Binding-site contacts:
Ligand atom CAG contacts residue LEU250 of chain 1.E at 4.3 Å (hydrophobic).
Ligand atom CAA contacts residue ILE249 of chain 1.E at 3.7 Å (hydrophobic).
Ligand atom OAB contacts residue THR258 of chain 1.E at 4.5 Å.
Ligand atom OAB contacts residue GLY254 of chain 1.E at 3.6 Å.
Ligand atom CAG contacts residue PHE405 of chain 1.E at 4.2 Å (hydrophobic).
Ligand atom CAF contacts residue GLY254 of chain 1.E at 3.8 Å.
Ligand atom CAH contacts residue MET304 of chain 1.E at 4.3 Å (hydrophobic).
Ligand atom CAE contacts residue MET99 of chain 1.E at 4.1 Å (hydrophobic).
Ligand atom CAF contacts residue LEU301 of chain 1.E at 3.7 Å (hydrophobic).
Ligand atom CAD contacts residue LEU301 of chain 1.E at 3.9 Å (hydrophobic).
Ligand atom CAA contacts residue VAL95 of chain 1.E at 3.8 Å (hydrophobic).
Ligand atom CAI contacts residue LEU250 of chain 1.E at 4.3 Å (hydrophobic).
Ligand atom CAF contacts residue VAL253 of chain 1.E at 4.2 Å (hydrophobic).
Ligand atom CAD contacts residue ILE101 of chain 1.E at 4.3 Å (hydrophobic).
Ligand atom CAE contacts residue LEU250 of chain 1.E at 4.2 Å (hydrophobic).
Ligand atom CAD contacts residue LEU250 of chain 1.E at 4.4 Å (hydrophobic).
Ligand atom OAB contacts residue HEM1 of chain 1.O at 2.4 Å.
Ligand atom CAD contacts residue HEM1 of chain 1.O at 3.3 Å.
Ligand atom CAH contacts residue LEU250 of chain 1.E at 3.8 Å (hydrophobic).
Ligand atom CAH contacts residue LEU301 of chain 1.E at 4.3 Å (hydrophobic).
Ligand atom CAG contacts residue ILE86 of chain 1.E at 4.0 Å (hydrophobic).
Ligand atom CAI contacts residue PHE405 of chain 1.E at 4.3 Å (hydrophobic).
Ligand atom CAF contacts residue LEU250 of chain 1.E at 4.5 Å (hydrophobic).
Ligand atom CAA contacts residue MET99 of chain 1.E at 4.4 Å (hydrophobic).
Ligand atom CAA contacts residue ALA184 of chain 1.E at 4.4 Å (hydrophobic).
Ligand atom CAC contacts residue THR185 of chain 1.E at 4.2 Å.
Ligand atom CAH contacts residue VAL253 of chain 1.E at 4.4 Å (hydrophobic).
Ligand atom CAD contacts residue GLY254 of chain 1.E at 4.0 Å.
Ligand atom CAH contacts residue ILE101 of chain 1.E at 4.1 Å (hydrophobic).
Ligand atom CAC contacts residue VAL253 of chain 1.E at 4.1 Å (hydrophobic).
Ligand atom CAI contacts residue VAL253 of chain 1.E at 3.5 Å (hydrophobic).
Ligand atom OAB contacts residue LEU301 of chain 1.E at 4.0 Å.

Sequence of chain 1.E:
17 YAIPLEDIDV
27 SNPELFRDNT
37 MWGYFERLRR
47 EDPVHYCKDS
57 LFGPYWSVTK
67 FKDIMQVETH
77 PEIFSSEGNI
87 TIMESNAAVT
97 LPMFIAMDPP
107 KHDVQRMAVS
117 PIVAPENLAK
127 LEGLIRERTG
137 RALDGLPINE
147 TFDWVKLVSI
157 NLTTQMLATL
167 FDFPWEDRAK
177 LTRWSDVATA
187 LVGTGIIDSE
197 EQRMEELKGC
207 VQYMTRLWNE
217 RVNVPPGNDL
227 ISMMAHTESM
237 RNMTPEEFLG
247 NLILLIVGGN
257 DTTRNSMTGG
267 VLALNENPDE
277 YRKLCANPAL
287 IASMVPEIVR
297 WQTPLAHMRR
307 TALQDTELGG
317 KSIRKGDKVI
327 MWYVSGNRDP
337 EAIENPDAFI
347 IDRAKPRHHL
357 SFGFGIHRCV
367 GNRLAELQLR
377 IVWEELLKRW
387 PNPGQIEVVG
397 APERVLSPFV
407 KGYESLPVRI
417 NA

This protein binds this small molecule.
Small molecule (SMILES): CCCCCCCCO